Binding-site contacts:
Ligand atom C6 contacts residue THR221 of chain 2.A at 4.0 Å.
Ligand atom C7 contacts residue GLU305 of chain 2.A at 4.4 Å.
Ligand atom O7 contacts residue ASN218 of chain 2.A at 3.4 Å (h-bond).
Ligand atom C5 contacts residue ASN218 of chain 2.A at 3.8 Å.
Ligand atom C8 contacts residue THR345 of chain 2.A at 3.9 Å.
Ligand atom N2 contacts residue ASN218 of chain 2.A at 2.8 Å (h-bond).
Ligand atom C1 contacts residue ASN218 of chain 2.A at 1.8 Å.
Ligand atom C8 contacts residue ARG306 of chain 2.A at 4.0 Å.
Ligand atom O7 contacts residue ARG306 of chain 2.A at 4.4 Å.
Ligand atom C8 contacts residue PRO208 of chain 2.A at 4.4 Å (hydrophobic).
Ligand atom C7 contacts residue ASN218 of chain 2.A at 3.4 Å.
Ligand atom C3 contacts residue ASN218 of chain 2.A at 4.0 Å.
Ligand atom C8 contacts residue GLU305 of chain 2.A at 3.5 Å.
Ligand atom C8 contacts residue SER207 of chain 2.A at 3.6 Å.
Ligand atom C8 contacts residue ASN218 of chain 2.A at 4.4 Å.
Ligand atom C2 contacts residue ASN218 of chain 2.A at 2.6 Å.
Ligand atom C5 contacts residue THR221 of chain 2.A at 3.7 Å.
Ligand atom C1 contacts residue THR221 of chain 2.A at 3.9 Å.
Ligand atom O5 contacts residue THR221 of chain 2.A at 3.5 Å.
Ligand atom C4 contacts residue ASN218 of chain 2.A at 4.4 Å.
Ligand atom C7 contacts residue SER207 of chain 2.A at 4.4 Å.
Ligand atom O5 contacts residue ASN218 of chain 2.A at 2.4 Å (h-bond).

Sequence of chain 2.A:
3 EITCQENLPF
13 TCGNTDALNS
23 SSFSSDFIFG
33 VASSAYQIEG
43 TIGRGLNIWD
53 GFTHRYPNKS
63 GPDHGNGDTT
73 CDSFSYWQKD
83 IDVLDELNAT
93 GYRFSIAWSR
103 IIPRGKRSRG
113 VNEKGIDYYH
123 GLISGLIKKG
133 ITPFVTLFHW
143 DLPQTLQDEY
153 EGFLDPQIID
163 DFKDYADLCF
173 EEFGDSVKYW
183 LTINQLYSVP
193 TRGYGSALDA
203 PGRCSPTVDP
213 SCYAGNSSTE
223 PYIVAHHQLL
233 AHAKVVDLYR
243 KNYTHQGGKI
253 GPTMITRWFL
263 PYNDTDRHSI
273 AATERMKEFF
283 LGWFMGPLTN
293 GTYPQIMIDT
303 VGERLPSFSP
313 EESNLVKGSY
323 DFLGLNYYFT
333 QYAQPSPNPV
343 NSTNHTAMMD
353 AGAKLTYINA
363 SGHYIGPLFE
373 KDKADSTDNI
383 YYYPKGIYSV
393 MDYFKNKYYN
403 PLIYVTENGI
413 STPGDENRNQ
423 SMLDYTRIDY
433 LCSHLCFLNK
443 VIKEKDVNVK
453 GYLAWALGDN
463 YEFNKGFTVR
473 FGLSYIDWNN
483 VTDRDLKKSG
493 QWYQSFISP

The small molecule below binds the protein below.
Small molecule (SMILES): CC(=O)N[C@H]1[C@H](O[C@H]2[C@H](O)[C@@H](NC(C)=O)CO[C@@H]2CO)O[C@H](CO)[C@H](O)[C@@H]1O